A protein and the small-molecule ligand that binds it are described below.
Small molecule (SMILES): CC(=O)N[C@@H]1[C@@H](O)[C@H](O)[C@@H](CO)O[C@H]1O

Sequence of chain 1.D:
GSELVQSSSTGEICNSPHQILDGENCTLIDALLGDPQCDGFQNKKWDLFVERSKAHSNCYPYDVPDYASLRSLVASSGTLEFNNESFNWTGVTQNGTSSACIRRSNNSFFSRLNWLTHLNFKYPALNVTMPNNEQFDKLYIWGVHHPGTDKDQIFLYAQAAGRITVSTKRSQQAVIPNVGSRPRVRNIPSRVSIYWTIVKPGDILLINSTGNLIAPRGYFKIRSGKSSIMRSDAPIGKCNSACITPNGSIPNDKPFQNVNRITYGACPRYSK

Binding-site contacts:
Ligand atom O4 contacts residue ASN91 of chain 1.D at 3.5 Å (h-bond).
Ligand atom C7 contacts residue THR93 of chain 1.D at 4.1 Å.
Ligand atom C3 contacts residue ASN91 of chain 1.D at 3.5 Å.
Ligand atom C4 contacts residue ASN91 of chain 1.D at 3.4 Å.
Ligand atom N2 contacts residue ASN91 of chain 1.D at 2.9 Å (h-bond).
Ligand atom C5 contacts residue ASN91 of chain 1.D at 2.8 Å.
Ligand atom O5 contacts residue ASN91 of chain 1.D at 2.4 Å (h-bond).
Ligand atom N2 contacts residue THR93 of chain 1.D at 4.2 Å.
Ligand atom C7 contacts residue ASN91 of chain 1.D at 4.1 Å.
Ligand atom C2 contacts residue THR93 of chain 1.D at 4.0 Å.
Ligand atom O7 contacts residue THR93 of chain 1.D at 3.3 Å.
Ligand atom C1 contacts residue ASN91 of chain 1.D at 1.4 Å.
Ligand atom O6 contacts residue ASN91 of chain 1.D at 4.1 Å.
Ligand atom C1 contacts residue THR93 of chain 1.D at 3.9 Å.
Ligand atom C2 contacts residue ASN91 of chain 1.D at 2.6 Å.
Ligand atom C6 contacts residue ASN91 of chain 1.D at 4.2 Å.